Sequence of chain 1.E:
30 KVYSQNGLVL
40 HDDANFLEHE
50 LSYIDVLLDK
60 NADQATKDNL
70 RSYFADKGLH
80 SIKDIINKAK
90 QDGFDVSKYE

A protein and the small-molecule ligand that binds it are described below.
Small molecule (SMILES): CC(=O)N[C@H]1[C@H](O[C@H]2[C@H](O)[C@@H](NC(C)=O)CO[C@@H]2CO)O[C@H](CO)[C@@H](O)[C@@H]1O

Sequence of chain 1.B:
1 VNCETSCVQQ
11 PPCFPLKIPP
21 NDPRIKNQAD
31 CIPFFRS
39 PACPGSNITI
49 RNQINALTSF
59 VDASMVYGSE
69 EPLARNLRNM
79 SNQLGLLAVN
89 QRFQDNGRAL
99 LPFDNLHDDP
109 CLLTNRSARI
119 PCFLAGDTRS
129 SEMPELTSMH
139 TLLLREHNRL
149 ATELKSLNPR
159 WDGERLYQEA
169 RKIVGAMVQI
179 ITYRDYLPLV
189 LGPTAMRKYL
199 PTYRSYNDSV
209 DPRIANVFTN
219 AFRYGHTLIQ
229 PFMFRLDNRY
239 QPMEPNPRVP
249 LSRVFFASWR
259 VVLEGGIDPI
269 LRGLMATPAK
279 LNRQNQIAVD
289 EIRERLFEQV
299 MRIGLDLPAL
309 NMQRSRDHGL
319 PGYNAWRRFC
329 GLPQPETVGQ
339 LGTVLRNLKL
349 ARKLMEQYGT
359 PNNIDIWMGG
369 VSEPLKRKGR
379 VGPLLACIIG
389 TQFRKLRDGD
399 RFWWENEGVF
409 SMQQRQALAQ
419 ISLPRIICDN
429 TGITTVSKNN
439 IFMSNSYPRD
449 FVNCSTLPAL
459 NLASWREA

Binding-site contacts:
Ligand atom C5 contacts residue ASN80 of chain 1.B at 3.6 Å.
Ligand atom O5 contacts residue LEU84 of chain 1.B at 4.0 Å.
Ligand atom C2 contacts residue ASN77 of chain 1.B at 2.5 Å.
Ligand atom N2 contacts residue ASN77 of chain 1.B at 3.0 Å (h-bond).
Ligand atom O6 contacts residue GLN89 of chain 1.B at 3.7 Å.
Ligand atom O6 contacts residue VAL87 of chain 1.B at 4.3 Å.
Ligand atom C2 contacts residue GLN89 of chain 1.B at 4.3 Å.
Ligand atom C8 contacts residue TYR52 of chain 1.E at 4.0 Å (hydrophobic).
Ligand atom O7 contacts residue GLN89 of chain 1.B at 3.4 Å (h-bond).
Ligand atom C4 contacts residue ASN77 of chain 1.B at 4.2 Å.
Ligand atom C8 contacts residue ASN77 of chain 1.B at 4.0 Å.
Ligand atom C7 contacts residue ASN77 of chain 1.B at 3.6 Å.
Ligand atom C1 contacts residue ASN77 of chain 1.B at 1.4 Å.
Ligand atom C8 contacts residue SER51 of chain 1.E at 3.8 Å.
Ligand atom C1 contacts residue SER79 of chain 1.B at 3.7 Å.
Ligand atom O7 contacts residue ALA86 of chain 1.B at 3.5 Å.
Ligand atom N2 contacts residue SER79 of chain 1.B at 4.1 Å.
Ligand atom C3 contacts residue GLN89 of chain 1.B at 4.2 Å.
Ligand atom C8 contacts residue HIS48 of chain 1.E at 3.9 Å.
Ligand atom C7 contacts residue VAL87 of chain 1.B at 4.0 Å (hydrophobic).
Ligand atom C1 contacts residue ASN80 of chain 1.B at 3.5 Å.
Ligand atom C3 contacts residue ASN77 of chain 1.B at 3.8 Å.
Ligand atom O5 contacts residue ASN80 of chain 1.B at 3.1 Å (h-bond).
Ligand atom C8 contacts residue ALA86 of chain 1.B at 4.0 Å (hydrophobic).
Ligand atom C5 contacts residue GLN92 of chain 1.B at 4.2 Å.
Ligand atom O4 contacts residue GLN92 of chain 1.B at 4.1 Å.
Ligand atom N2 contacts residue GLN89 of chain 1.B at 3.7 Å.
Ligand atom C6 contacts residue ASN80 of chain 1.B at 4.0 Å.
Ligand atom O6 contacts residue LEU84 of chain 1.B at 3.8 Å.
Ligand atom C7 contacts residue GLN89 of chain 1.B at 3.3 Å.
Ligand atom O5 contacts residue ASN77 of chain 1.B at 2.3 Å (h-bond).
Ligand atom C8 contacts residue GLN89 of chain 1.B at 3.7 Å.
Ligand atom O7 contacts residue ASN77 of chain 1.B at 3.7 Å.
Ligand atom O6 contacts residue ASN88 of chain 1.B at 4.1 Å.
Ligand atom C5 contacts residue ASN77 of chain 1.B at 3.6 Å.
Ligand atom O6 contacts residue GLN92 of chain 1.B at 4.1 Å.
Ligand atom O3 contacts residue GLN89 of chain 1.B at 3.0 Å (h-bond).
Ligand atom O7 contacts residue VAL87 of chain 1.B at 2.9 Å (h-bond).
Ligand atom C6 contacts residue GLN92 of chain 1.B at 3.7 Å.
Ligand atom C7 contacts residue ALA86 of chain 1.B at 4.2 Å (hydrophobic).